Binding-site contacts:
Ligand atom C3 contacts residue THR402 of chain 1.D at 4.3 Å.
Ligand atom C4 contacts residue ASN400 of chain 1.D at 4.3 Å.
Ligand atom N2 contacts residue ASN400 of chain 1.D at 2.9 Å (h-bond).
Ligand atom C1 contacts residue ASN400 of chain 1.D at 1.4 Å.
Ligand atom C8 contacts residue THR387 of chain 1.D at 4.4 Å.
Ligand atom C7 contacts residue ASN400 of chain 1.D at 3.3 Å.
Ligand atom C5 contacts residue THR402 of chain 1.D at 3.3 Å.
Ligand atom C1 contacts residue THR402 of chain 1.D at 3.3 Å.
Ligand atom C2 contacts residue ASN400 of chain 1.D at 2.5 Å.
Ligand atom O5 contacts residue THR402 of chain 1.D at 3.1 Å (h-bond).
Ligand atom C5 contacts residue ASN400 of chain 1.D at 3.7 Å.
Ligand atom C8 contacts residue ASN400 of chain 1.D at 4.2 Å.
Ligand atom C3 contacts residue ASN400 of chain 1.D at 3.8 Å.
Ligand atom O5 contacts residue ASN400 of chain 1.D at 2.4 Å (h-bond).
Ligand atom C6 contacts residue THR402 of chain 1.D at 3.9 Å.
Ligand atom O7 contacts residue ASN400 of chain 1.D at 3.4 Å (h-bond).

This small molecule binds to this protein.
Small molecule (SMILES): CC(=O)N[C@H]1[C@H](O[C@H]2[C@H](O)[C@@H](NC(C)=O)CO[C@@H]2CO)O[C@H](CO)[C@@H](O)[C@@H]1O

Sequence of chain 1.D:
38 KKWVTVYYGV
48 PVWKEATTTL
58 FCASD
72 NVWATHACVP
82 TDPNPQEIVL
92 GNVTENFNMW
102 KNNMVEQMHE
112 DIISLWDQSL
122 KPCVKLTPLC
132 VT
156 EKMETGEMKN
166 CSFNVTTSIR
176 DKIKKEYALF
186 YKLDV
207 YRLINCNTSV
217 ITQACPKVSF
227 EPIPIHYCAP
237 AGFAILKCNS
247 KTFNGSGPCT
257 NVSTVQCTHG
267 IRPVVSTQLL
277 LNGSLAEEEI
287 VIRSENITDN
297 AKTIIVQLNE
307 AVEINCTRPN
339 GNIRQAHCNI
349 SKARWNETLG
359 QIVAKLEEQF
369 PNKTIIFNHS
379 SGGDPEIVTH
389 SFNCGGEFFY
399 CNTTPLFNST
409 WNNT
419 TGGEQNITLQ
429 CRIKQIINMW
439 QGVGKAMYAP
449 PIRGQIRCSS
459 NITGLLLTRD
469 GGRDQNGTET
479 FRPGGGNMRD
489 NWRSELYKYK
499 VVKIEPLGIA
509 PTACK